Binding-site contacts:
Ligand atom C13 contacts residue ASN142 of chain 2.A at 3.7 Å.
Ligand atom C11 contacts residue GLU166 of chain 2.A at 3.5 Å.
Ligand atom C12 contacts residue PHE140 of chain 2.A at 3.7 Å (hydrophobic).
Ligand atom C9 contacts residue CYS145 of chain 2.A at 3.4 Å (hydrophobic).
Ligand atom C1 contacts residue MET49 of chain 2.A at 3.9 Å (hydrophobic).
Ligand atom C11 contacts residue ASN142 of chain 2.A at 4.0 Å.
Ligand atom C12 contacts residue GLU166 of chain 2.A at 3.6 Å.
Ligand atom C10 contacts residue GLU166 of chain 2.A at 3.6 Å.
Ligand atom C8 contacts residue MET165 of chain 2.A at 4.0 Å (hydrophobic).
Ligand atom C8 contacts residue GLU166 of chain 2.A at 4.0 Å.
Ligand atom O1 contacts residue ASP187 of chain 2.A at 3.2 Å.
Ligand atom C6 contacts residue TYR54 of chain 2.A at 3.7 Å (hydrophobic).
Ligand atom O1 contacts residue HIS41 of chain 2.A at 3.8 Å.
Ligand atom C5 contacts residue MET49 of chain 2.A at 3.4 Å (hydrophobic).
Ligand atom N2 contacts residue CYS145 of chain 2.A at 3.7 Å.
Ligand atom C11 contacts residue PHE140 of chain 2.A at 3.2 Å (hydrophobic).
Ligand atom O1 contacts residue ARG188 of chain 2.A at 3.7 Å.
Ligand atom N3 contacts residue GLU166 of chain 2.A at 3.5 Å (salt-bridge).
Ligand atom C8 contacts residue HIS164 of chain 2.A at 3.9 Å.
Ligand atom C6 contacts residue HIS41 of chain 2.A at 3.9 Å.
Ligand atom N4 contacts residue GLU166 of chain 2.A at 3.7 Å.
Ligand atom C12 contacts residue SER1 of chain 1.A at 4.0 Å.
Ligand atom N3 contacts residue HIS163 of chain 2.A at 3.2 Å (h-bond).
Ligand atom N3 contacts residue MET165 of chain 2.A at 3.6 Å.
Ligand atom N4 contacts residue HIS163 of chain 2.A at 2.9 Å (h-bond).
Ligand atom C11 contacts residue LEU141 of chain 2.A at 3.7 Å (hydrophobic).
Ligand atom C6 contacts residue ASP187 of chain 2.A at 3.4 Å.
Ligand atom N4 contacts residue MET165 of chain 2.A at 4.0 Å.
Ligand atom C12 contacts residue LEU141 of chain 2.A at 3.7 Å (hydrophobic).
Ligand atom C9 contacts residue HIS164 of chain 2.A at 3.8 Å.
Ligand atom C10 contacts residue LEU141 of chain 2.A at 4.0 Å (hydrophobic).
Ligand atom N3 contacts residue HIS164 of chain 2.A at 3.8 Å.
Ligand atom C14 contacts residue ASN142 of chain 2.A at 3.7 Å.
Ligand atom O2 contacts residue MET165 of chain 2.A at 3.5 Å.
Ligand atom N3 contacts residue CYS145 of chain 2.A at 3.4 Å (h-bond).
Ligand atom C12 contacts residue ASN142 of chain 2.A at 3.6 Å.
Ligand atom C7 contacts residue MET165 of chain 2.A at 4.0 Å (hydrophobic).
Ligand atom O2 contacts residue GLU166 of chain 2.A at 3.0 Å (salt-bridge).
Ligand atom O1 contacts residue TYR54 of chain 2.A at 4.0 Å.
Ligand atom N2 contacts residue GLU166 of chain 2.A at 3.9 Å.

Sequence of chain 2.A:
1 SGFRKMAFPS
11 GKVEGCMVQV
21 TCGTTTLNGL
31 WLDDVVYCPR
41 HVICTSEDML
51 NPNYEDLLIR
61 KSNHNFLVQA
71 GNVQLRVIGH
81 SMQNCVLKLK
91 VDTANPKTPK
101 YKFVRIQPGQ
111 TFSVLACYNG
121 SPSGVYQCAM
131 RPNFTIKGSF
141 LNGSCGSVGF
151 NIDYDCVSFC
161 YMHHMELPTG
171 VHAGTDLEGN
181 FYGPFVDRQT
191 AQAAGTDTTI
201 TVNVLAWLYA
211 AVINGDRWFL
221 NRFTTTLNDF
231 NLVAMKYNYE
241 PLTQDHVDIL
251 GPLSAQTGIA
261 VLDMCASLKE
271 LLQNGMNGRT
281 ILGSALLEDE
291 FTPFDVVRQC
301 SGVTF

The protein below binds the small molecule below.
Small molecule (SMILES): CCN(Cc1ccoc1)C(=O)Cn1nnc2ccccc21

Sequence of chain 1.A:
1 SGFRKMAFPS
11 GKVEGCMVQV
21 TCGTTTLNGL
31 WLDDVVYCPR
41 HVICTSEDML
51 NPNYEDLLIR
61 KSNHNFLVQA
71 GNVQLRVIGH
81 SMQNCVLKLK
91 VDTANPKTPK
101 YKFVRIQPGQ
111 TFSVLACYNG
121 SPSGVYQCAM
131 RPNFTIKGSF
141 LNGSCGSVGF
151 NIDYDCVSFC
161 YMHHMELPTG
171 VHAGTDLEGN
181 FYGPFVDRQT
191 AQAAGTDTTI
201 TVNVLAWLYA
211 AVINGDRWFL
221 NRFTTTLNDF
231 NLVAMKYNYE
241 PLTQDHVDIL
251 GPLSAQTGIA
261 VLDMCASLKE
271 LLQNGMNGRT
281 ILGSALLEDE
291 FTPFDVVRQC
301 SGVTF